A protein and the small-molecule ligand that binds it are described below.
Small molecule (SMILES): OC[C@H]1O[C@@H](O)[C@@H](O)[C@@H](O)[C@@H]1O

Sequence of chain 23.F:
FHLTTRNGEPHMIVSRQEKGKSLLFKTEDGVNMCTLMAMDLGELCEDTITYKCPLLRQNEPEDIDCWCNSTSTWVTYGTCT

Binding-site contacts:
Ligand atom C5 contacts residue NAG1 of chain 23.Z at 3.8 Å.
Ligand atom C3 contacts residue BMA1 of chain 23.BA at 2.5 Å.
Ligand atom C2 contacts residue BMA1 of chain 23.BA at 3.2 Å.
Ligand atom O2 contacts residue BMA1 of chain 23.BA at 3.0 Å (h-bond).
Ligand atom O6 contacts residue NAG1 of chain 23.Z at 4.5 Å.
Ligand atom C2 contacts residue NAG1 of chain 23.Z at 2.9 Å.
Ligand atom O2 contacts residue NAG1 of chain 23.Z at 3.4 Å (h-bond).
Ligand atom O5 contacts residue NAG1 of chain 23.Z at 2.5 Å (h-bond).
Ligand atom C3 contacts residue NAG1 of chain 23.Z at 4.1 Å.
Ligand atom O4 contacts residue BMA1 of chain 23.BA at 4.0 Å.
Ligand atom C4 contacts residue BMA1 of chain 23.BA at 3.6 Å.
Ligand atom C2 contacts residue HIS2 of chain 23.F at 4.5 Å.
Ligand atom C1 contacts residue NAG1 of chain 23.Z at 1.7 Å.
Ligand atom O2 contacts residue HIS2 of chain 23.F at 3.4 Å (h-bond).
Ligand atom O3 contacts residue BMA1 of chain 23.BA at 1.1 Å.